Sequence of chain 1.A:
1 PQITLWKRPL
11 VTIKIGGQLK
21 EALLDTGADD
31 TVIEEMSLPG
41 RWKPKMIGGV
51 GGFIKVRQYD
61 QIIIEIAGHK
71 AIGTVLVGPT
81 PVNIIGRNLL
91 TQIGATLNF

A protein and the small-molecule ligand that binds it are described below.
Small molecule (SMILES): CC(C)CN(C[C@@H](O)[C@H](Cc1ccccc1)NC(=O)O[C@H]1CO[C@H]2OCC[C@H]21)S(=O)(=O)c1ccc2c(c1)OCO2

Sequence of chain 1.B:
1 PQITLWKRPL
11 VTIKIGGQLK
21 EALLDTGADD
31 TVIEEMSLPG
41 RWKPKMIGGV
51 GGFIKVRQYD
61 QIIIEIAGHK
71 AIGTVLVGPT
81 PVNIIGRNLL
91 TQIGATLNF

Binding-site contacts:
Ligand atom O10 contacts residue GLY49 of chain 1.A at 3.1 Å.
Ligand atom C35 contacts residue PRO81 of chain 1.A at 3.7 Å (hydrophobic).
Ligand atom C7 contacts residue ASP30 of chain 1.A at 3.4 Å.
Ligand atom O18 contacts residue ASP25 of chain 1.A at 2.5 Å (salt-bridge).
Ligand atom C15 contacts residue VAL82 of chain 1.B at 3.6 Å (hydrophobic).
Ligand atom C35 contacts residue GLY48 of chain 1.B at 3.7 Å.
Ligand atom C15 contacts residue GLY27 of chain 1.A at 3.7 Å.
Ligand atom C36 contacts residue GLY49 of chain 1.B at 3.4 Å.
Ligand atom O23 contacts residue ALA28 of chain 1.B at 3.7 Å.
Ligand atom C29 contacts residue GLY27 of chain 1.B at 3.6 Å.
Ligand atom O26 contacts residue ASP29 of chain 1.B at 3.2 Å (salt-bridge).
Ligand atom O28 contacts residue ASP29 of chain 1.B at 3.0 Å (salt-bridge).
Ligand atom C31 contacts residue GLY48 of chain 1.B at 3.4 Å.
Ligand atom C16 contacts residue ASP25 of chain 1.A at 3.1 Å.
Ligand atom O10 contacts residue VAL50 of chain 1.B at 3.2 Å.
Ligand atom O9 contacts residue VAL50 of chain 1.B at 3.5 Å.
Ligand atom C36 contacts residue PRO81 of chain 1.A at 3.5 Å (hydrophobic).
Ligand atom C17 contacts residue ASP25 of chain 1.A at 3.2 Å.
Ligand atom C7 contacts residue ALA28 of chain 1.A at 3.5 Å (hydrophobic).
Ligand atom C27 contacts residue ASP29 of chain 1.B at 3.7 Å.
Ligand atom C32 contacts residue ASP25 of chain 1.A at 3.2 Å.
Ligand atom C30 contacts residue GLY48 of chain 1.B at 2.8 Å.
Ligand atom C37 contacts residue VAL50 of chain 1.B at 3.7 Å (hydrophobic).
Ligand atom N20 contacts residue GLY27 of chain 1.B at 3.3 Å (h-bond).
Ligand atom C33 contacts residue GLY27 of chain 1.B at 3.7 Å.
Ligand atom O26 contacts residue ASP30 of chain 1.B at 3.4 Å (salt-bridge).
Ligand atom O9 contacts residue ILE84 of chain 1.A at 3.4 Å.
Ligand atom C27 contacts residue ASP30 of chain 1.B at 3.7 Å.
Ligand atom O39 contacts residue ASP30 of chain 1.A at 3.1 Å.
Ligand atom C4 contacts residue GLY48 of chain 1.A at 3.4 Å.
Ligand atom C17 contacts residue ASP25 of chain 1.B at 3.5 Å.
Ligand atom C40 contacts residue ASP30 of chain 1.A at 3.4 Å.
Ligand atom O18 contacts residue GLY27 of chain 1.B at 3.5 Å.
Ligand atom O18 contacts residue ASP25 of chain 1.B at 2.9 Å (salt-bridge).
Ligand atom C7 contacts residue VAL32 of chain 1.A at 3.6 Å (hydrophobic).
Ligand atom C13 contacts residue GLY27 of chain 1.A at 3.8 Å.
Ligand atom C6 contacts residue ALA28 of chain 1.A at 3.6 Å (hydrophobic).
Ligand atom C12 contacts residue GLY27 of chain 1.A at 3.5 Å.
Ligand atom O22 contacts residue GLY49 of chain 1.B at 3.7 Å.
Ligand atom C36 contacts residue VAL50 of chain 1.B at 3.5 Å (hydrophobic).